Binding-site contacts:
Ligand atom O5 contacts residue ASN118 of chain 1.H at 3.1 Å (h-bond).
Ligand atom C8 contacts residue LEU137 of chain 1.H at 4.4 Å (hydrophobic).
Ligand atom C4 contacts residue TYR135 of chain 1.H at 4.4 Å (hydrophobic).
Ligand atom O6 contacts residue SER120 of chain 1.H at 3.7 Å.
Ligand atom O7 contacts residue VAL104 of chain 1.H at 3.6 Å.
Ligand atom C8 contacts residue TYR135 of chain 1.H at 3.8 Å (hydrophobic).
Ligand atom O4 contacts residue TYR135 of chain 1.H at 4.2 Å.
Ligand atom O3 contacts residue TYR135 of chain 1.H at 4.2 Å.
Ligand atom C6 contacts residue ASN118 of chain 1.H at 3.7 Å.
Ligand atom C3 contacts residue TYR135 of chain 1.H at 3.6 Å (hydrophobic).
Ligand atom C7 contacts residue ASP290 of chain 1.H at 4.5 Å.
Ligand atom N2 contacts residue TYR135 of chain 1.H at 4.4 Å.
Ligand atom C8 contacts residue ARG91 of chain 1.N at 4.3 Å.
Ligand atom C2 contacts residue TYR135 of chain 1.H at 4.5 Å (hydrophobic).
Ligand atom C5 contacts residue TYR135 of chain 1.H at 4.2 Å (hydrophobic).
Ligand atom C8 contacts residue GLY289 of chain 1.H at 4.3 Å.
Ligand atom C5 contacts residue ASN118 of chain 1.H at 3.6 Å.
Ligand atom C1 contacts residue ASN118 of chain 1.H at 3.4 Å.
Ligand atom C2 contacts residue THR105 of chain 1.H at 4.3 Å.
Ligand atom O6 contacts residue ASN118 of chain 1.H at 4.2 Å.
Ligand atom C8 contacts residue ASP290 of chain 1.H at 3.3 Å.
Ligand atom C7 contacts residue VAL104 of chain 1.H at 4.2 Å (hydrophobic).
Ligand atom O7 contacts residue THR105 of chain 1.H at 2.8 Å (h-bond).
Ligand atom O7 contacts residue TYR135 of chain 1.H at 3.5 Å.
Ligand atom C8 contacts residue ILE291 of chain 1.H at 4.0 Å (hydrophobic).
Ligand atom C7 contacts residue THR105 of chain 1.H at 3.9 Å.
Ligand atom C7 contacts residue TYR135 of chain 1.H at 3.7 Å (hydrophobic).
Ligand atom O2 contacts residue GLU19 of chain 1.N at 3.6 Å.
Ligand atom C1 contacts residue THR105 of chain 1.H at 4.4 Å.
Ligand atom C8 contacts residue VAL104 of chain 1.H at 4.2 Å (hydrophobic).

Sequence of chain 1.N:
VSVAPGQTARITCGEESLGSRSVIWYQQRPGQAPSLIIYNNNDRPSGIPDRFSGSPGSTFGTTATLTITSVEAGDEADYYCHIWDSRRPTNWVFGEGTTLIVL

Sequence of chain 1.H:
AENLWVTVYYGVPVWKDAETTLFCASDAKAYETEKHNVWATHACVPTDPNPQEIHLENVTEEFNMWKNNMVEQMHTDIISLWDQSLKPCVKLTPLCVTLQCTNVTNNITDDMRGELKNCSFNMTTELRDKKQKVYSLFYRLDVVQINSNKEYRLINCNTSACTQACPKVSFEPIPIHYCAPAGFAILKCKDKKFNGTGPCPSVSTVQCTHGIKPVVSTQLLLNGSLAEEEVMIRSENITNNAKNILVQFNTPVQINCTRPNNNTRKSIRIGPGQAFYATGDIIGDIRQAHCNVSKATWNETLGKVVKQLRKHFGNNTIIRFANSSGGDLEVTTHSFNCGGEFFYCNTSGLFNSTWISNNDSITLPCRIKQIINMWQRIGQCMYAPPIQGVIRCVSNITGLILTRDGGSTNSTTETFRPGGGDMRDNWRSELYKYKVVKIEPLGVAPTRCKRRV

A protein and the small-molecule ligand that binds it are described below.
Small molecule (SMILES): CC(=O)N[C@H]1[C@H](O[C@H]2[C@H](O)[C@@H](NC(C)=O)CO[C@@H]2CO)O[C@H](CO)[C@@H](O[C@@H]2O[C@H](CO[C@H]3O[C@H](CO)[C@@H](O)[C@H](O)[C@@H]3O)[C@@H](O)[C@H](O[C@H]3O[C@H](CO)[C@@H](O)[C@H](O)[C@@H]3O)[C@@H]2O)[C@@H]1O